Binding-site contacts:
Ligand atom C8 contacts residue NAG1 of chain 3.F at 3.7 Å.
Ligand atom C1 contacts residue SER7 of chain 3.A at 3.5 Å.
Ligand atom C1 contacts residue ASN5 of chain 3.A at 1.4 Å.
Ligand atom C6 contacts residue GLU2 of chain 3.A at 3.8 Å.
Ligand atom N2 contacts residue SER7 of chain 3.A at 3.3 Å (h-bond).
Ligand atom C3 contacts residue ASN5 of chain 3.A at 3.8 Å.
Ligand atom O7 contacts residue NAG1 of chain 3.F at 3.7 Å.
Ligand atom O7 contacts residue SER7 of chain 3.A at 4.3 Å.
Ligand atom C7 contacts residue NAG1 of chain 3.F at 3.6 Å.
Ligand atom N2 contacts residue ASN5 of chain 3.A at 3.0 Å (h-bond).
Ligand atom O7 contacts residue ASN153 of chain 3.A at 4.2 Å.
Ligand atom C2 contacts residue SER7 of chain 3.A at 4.0 Å.
Ligand atom N2 contacts residue NAG1 of chain 3.F at 4.0 Å.
Ligand atom O7 contacts residue NAG1 of chain 3.E at 3.4 Å.
Ligand atom C8 contacts residue ASN5 of chain 3.A at 4.4 Å.
Ligand atom O7 contacts residue ASN5 of chain 3.A at 2.9 Å (h-bond).
Ligand atom O3 contacts residue NAG1 of chain 3.F at 4.2 Å.
Ligand atom O5 contacts residue ASN5 of chain 3.A at 2.3 Å (h-bond).
Ligand atom C7 contacts residue TYR203 of chain 3.A at 3.9 Å (hydrophobic).
Ligand atom O7 contacts residue TYR203 of chain 3.A at 3.8 Å.
Ligand atom C8 contacts residue SER7 of chain 3.A at 3.7 Å.
Ligand atom C2 contacts residue ASN5 of chain 3.A at 2.4 Å.
Ligand atom C7 contacts residue NAG1 of chain 3.E at 4.4 Å.
Ligand atom C7 contacts residue SER7 of chain 3.A at 3.6 Å.
Ligand atom C8 contacts residue TYR203 of chain 3.A at 3.1 Å (hydrophobic).
Ligand atom C5 contacts residue ASN5 of chain 3.A at 3.6 Å.
Ligand atom C4 contacts residue ASN5 of chain 3.A at 4.2 Å.
Ligand atom C7 contacts residue ASN5 of chain 3.A at 3.1 Å.
Ligand atom O6 contacts residue GLU2 of chain 3.A at 2.7 Å (salt-bridge).

Sequence of chain 3.A:
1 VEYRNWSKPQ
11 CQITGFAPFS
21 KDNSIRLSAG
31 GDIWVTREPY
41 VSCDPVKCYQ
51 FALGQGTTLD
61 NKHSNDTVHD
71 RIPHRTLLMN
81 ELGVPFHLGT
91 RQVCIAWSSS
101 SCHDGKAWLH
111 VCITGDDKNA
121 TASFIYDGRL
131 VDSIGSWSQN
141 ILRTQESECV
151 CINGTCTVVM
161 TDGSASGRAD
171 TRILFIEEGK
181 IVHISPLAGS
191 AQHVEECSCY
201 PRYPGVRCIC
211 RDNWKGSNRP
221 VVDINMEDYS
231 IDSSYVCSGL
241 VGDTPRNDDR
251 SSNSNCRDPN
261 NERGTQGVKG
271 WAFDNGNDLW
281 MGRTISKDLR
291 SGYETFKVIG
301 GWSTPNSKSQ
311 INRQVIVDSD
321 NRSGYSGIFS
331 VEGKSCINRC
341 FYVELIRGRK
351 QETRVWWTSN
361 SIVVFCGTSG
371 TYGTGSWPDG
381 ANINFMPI

This protein binds this small molecule.
Small molecule (SMILES): CC(=O)N[C@H]1[C@H](O[C@H]2[C@H](O)[C@@H](NC(C)=O)CO[C@@H]2CO)O[C@H](CO)[C@@H](O)[C@@H]1O